Binding-site contacts:
Ligand atom CAS contacts residue PHE283 of chain 1.B at 3.9 Å (hydrophobic).
Ligand atom CAB contacts residue ALA349 of chain 1.B at 3.8 Å (hydrophobic).
Ligand atom CAB contacts residue LEU460 of chain 1.B at 3.7 Å (hydrophobic).
Ligand atom CAV contacts residue CL61 of chain 1.P at 3.4 Å.
Ligand atom CAT contacts residue CL61 of chain 1.P at 3.6 Å.
Ligand atom NAN contacts residue HEM1 of chain 1.N at 1.9 Å.
Ligand atom CAE contacts residue PHE192 of chain 1.B at 3.8 Å (hydrophobic).
Ligand atom CAU contacts residue CL61 of chain 1.P at 4.0 Å.
Ligand atom CAV contacts residue ILE280 of chain 1.B at 3.8 Å (hydrophobic).
Ligand atom CAF contacts residue CL61 of chain 1.P at 4.1 Å.
Ligand atom CAQ contacts residue THR288 of chain 1.B at 3.8 Å.
Ligand atom CAD contacts residue GLY459 of chain 1.B at 3.7 Å.
Ligand atom CAM contacts residue HEM1 of chain 1.N at 2.9 Å.
Ligand atom CAF contacts residue PHE192 of chain 1.B at 3.8 Å (hydrophobic).
Ligand atom CAD contacts residue VAL348 of chain 1.B at 3.9 Å (hydrophobic).
Ligand atom CAX contacts residue ALA284 of chain 1.B at 3.7 Å (hydrophobic).
Ligand atom CAD contacts residue ALA349 of chain 1.B at 4.0 Å (hydrophobic).
Ligand atom CAQ contacts residue HEM1 of chain 1.N at 3.0 Å.
Ligand atom CAT contacts residue ALA284 of chain 1.B at 4.0 Å (hydrophobic).
Ligand atom CAS contacts residue PHE192 of chain 1.B at 3.6 Å (hydrophobic).
Ligand atom CAP contacts residue ALA284 of chain 1.B at 3.3 Å (hydrophobic).
Ligand atom CAB contacts residue VAL348 of chain 1.B at 3.6 Å (hydrophobic).
Ligand atom CAJ contacts residue HEM1 of chain 1.N at 4.0 Å.
Ligand atom CAQ contacts residue ALA284 of chain 1.B at 3.2 Å (hydrophobic).
Ligand atom CAX contacts residue CL61 of chain 1.P at 3.7 Å.
Ligand atom CAD contacts residue LEU460 of chain 1.B at 4.1 Å (hydrophobic).
Ligand atom CAG contacts residue ARG84 of chain 1.B at 3.7 Å.
Ligand atom CAV contacts residue ALA284 of chain 1.B at 3.7 Å (hydrophobic).
Ligand atom CAI contacts residue CL61 of chain 1.P at 3.7 Å.
Ligand atom CAK contacts residue CL61 of chain 1.P at 3.6 Å.
Ligand atom CAS contacts residue CL61 of chain 1.P at 3.8 Å.
Ligand atom CAE contacts residue CL61 of chain 1.P at 4.1 Å.
Ligand atom CAU contacts residue PHE192 of chain 1.B at 3.4 Å (hydrophobic).
Ligand atom CLAY contacts residue ALA284 of chain 1.B at 3.4 Å.
Ligand atom CAA contacts residue THR288 of chain 1.B at 4.0 Å.
Ligand atom NAO contacts residue HEM1 of chain 1.N at 4.1 Å.
Ligand atom CAH contacts residue HEM1 of chain 1.N at 3.7 Å.
Ligand atom CAP contacts residue THR288 of chain 1.B at 3.6 Å.
Ligand atom CAT contacts residue PHE283 of chain 1.B at 3.3 Å (hydrophobic).
Ligand atom CLAY contacts residue HEM1 of chain 1.N at 3.8 Å.

Sequence of chain 1.B:
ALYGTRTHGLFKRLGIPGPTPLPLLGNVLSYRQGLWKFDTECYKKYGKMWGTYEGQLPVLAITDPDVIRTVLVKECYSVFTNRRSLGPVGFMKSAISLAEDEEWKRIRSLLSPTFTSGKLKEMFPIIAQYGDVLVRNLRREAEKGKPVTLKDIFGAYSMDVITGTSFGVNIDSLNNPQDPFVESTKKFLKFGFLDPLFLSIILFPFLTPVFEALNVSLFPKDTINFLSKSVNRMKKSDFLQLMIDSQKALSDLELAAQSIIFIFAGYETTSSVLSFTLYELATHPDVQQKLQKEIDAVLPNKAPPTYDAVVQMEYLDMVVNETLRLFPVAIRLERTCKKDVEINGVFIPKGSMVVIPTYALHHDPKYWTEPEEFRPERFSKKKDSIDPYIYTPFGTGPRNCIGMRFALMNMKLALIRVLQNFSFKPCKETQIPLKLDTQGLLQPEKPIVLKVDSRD

This protein binds this small molecule.
Small molecule (SMILES): Clc1ccccc1C(c1ccccc1)(c1ccccc1)n1ccnc1